This small molecule binds to this protein.
Small molecule (SMILES): CC(C)CCC[C@@H](C)[C@H]1CC[C@H]2[C@@H]3CC=C4C[C@@H](OC(=O)CCC(=O)O)CC[C@]4(C)[C@H]3CC[C@]12C

Binding-site contacts:
Ligand atom CAZ contacts residue ILE67 of chain 1.A at 4.4 Å (hydrophobic).
Ligand atom CAB contacts residue ILE75 of chain 1.A at 4.3 Å (hydrophobic).
Ligand atom CAM contacts residue PHE395 of chain 1.A at 4.1 Å (hydrophobic).
Ligand atom CAN contacts residue ALA71 of chain 1.A at 3.9 Å (hydrophobic).
Ligand atom CAR contacts residue TYR391 of chain 1.A at 2.8 Å (hydrophobic).
Ligand atom OAW contacts residue PHE394 of chain 1.A at 4.2 Å.
Ligand atom CBB contacts residue TRP385 of chain 1.A at 4.2 Å (hydrophobic).
Ligand atom CAK contacts residue ILE67 of chain 1.A at 3.6 Å (hydrophobic).
Ligand atom CAY contacts residue CYS50 of chain 1.A at 4.2 Å (hydrophobic).
Ligand atom CAC contacts residue ILE70 of chain 1.A at 3.4 Å (hydrophobic).
Ligand atom CAP contacts residue ILE67 of chain 1.A at 4.1 Å (hydrophobic).
Ligand atom CAT contacts residue TYR391 of chain 1.A at 3.2 Å (hydrophobic).
Ligand atom CAC contacts residue TRP385 of chain 1.A at 3.4 Å (hydrophobic).
Ligand atom CBE contacts residue ILE70 of chain 1.A at 4.5 Å (hydrophobic).
Ligand atom CAB contacts residue THR74 of chain 1.A at 3.6 Å.
Ligand atom CBG contacts residue ILE67 of chain 1.A at 4.0 Å (hydrophobic).
Ligand atom CAS contacts residue VAL388 of chain 1.A at 3.7 Å (hydrophobic).
Ligand atom CAA contacts residue ALA71 of chain 1.A at 4.1 Å (hydrophobic).
Ligand atom CAQ contacts residue ILE67 of chain 1.A at 3.5 Å (hydrophobic).
Ligand atom OAW contacts residue TYR391 of chain 1.A at 4.1 Å.
Ligand atom CAI contacts residue ILE67 of chain 1.A at 3.4 Å (hydrophobic).
Ligand atom CAA contacts residue ILE75 of chain 1.A at 4.0 Å (hydrophobic).
Ligand atom CBC contacts residue TYR391 of chain 1.A at 3.8 Å (hydrophobic).
Ligand atom OAG contacts residue CYS50 of chain 1.A at 3.3 Å (h-bond).
Ligand atom CAU contacts residue VAL388 of chain 1.A at 3.8 Å (hydrophobic).

Sequence of chain 1.A:
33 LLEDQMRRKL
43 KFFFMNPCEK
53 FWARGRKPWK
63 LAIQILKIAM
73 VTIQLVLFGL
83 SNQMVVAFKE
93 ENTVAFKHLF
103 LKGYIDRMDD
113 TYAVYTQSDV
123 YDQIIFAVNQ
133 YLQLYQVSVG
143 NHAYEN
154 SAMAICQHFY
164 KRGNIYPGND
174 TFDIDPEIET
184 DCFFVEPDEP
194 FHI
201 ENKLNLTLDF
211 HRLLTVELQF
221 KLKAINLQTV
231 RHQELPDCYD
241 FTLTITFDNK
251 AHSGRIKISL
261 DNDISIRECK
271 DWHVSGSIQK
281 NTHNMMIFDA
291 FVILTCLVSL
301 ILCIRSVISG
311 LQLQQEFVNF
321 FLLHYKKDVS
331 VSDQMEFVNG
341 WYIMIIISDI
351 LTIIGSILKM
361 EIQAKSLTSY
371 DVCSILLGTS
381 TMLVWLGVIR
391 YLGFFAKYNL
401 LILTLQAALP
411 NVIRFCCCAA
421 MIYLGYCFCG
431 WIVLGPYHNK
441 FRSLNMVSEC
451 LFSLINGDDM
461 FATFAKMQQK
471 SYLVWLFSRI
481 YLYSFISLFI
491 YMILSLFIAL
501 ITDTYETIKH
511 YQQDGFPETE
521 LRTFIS